Binding-site contacts:
Ligand atom C8 contacts residue PRO103 of chain 1.A at 4.4 Å (hydrophobic).
Ligand atom C5 contacts residue ASN105 of chain 1.A at 3.7 Å.
Ligand atom C7 contacts residue ASN105 of chain 1.A at 3.5 Å.
Ligand atom C1 contacts residue HIS144 of chain 1.A at 3.6 Å.
Ligand atom N2 contacts residue ASN105 of chain 1.A at 2.9 Å (h-bond).
Ligand atom O6 contacts residue HIS144 of chain 1.A at 4.0 Å.
Ligand atom O5 contacts residue HIS144 of chain 1.A at 3.1 Å.
Ligand atom C2 contacts residue ASN105 of chain 1.A at 2.5 Å.
Ligand atom C4 contacts residue ASN105 of chain 1.A at 4.2 Å.
Ligand atom O7 contacts residue ASN105 of chain 1.A at 3.7 Å.
Ligand atom C3 contacts residue ASN105 of chain 1.A at 3.8 Å.
Ligand atom C5 contacts residue HIS144 of chain 1.A at 3.5 Å.
Ligand atom C1 contacts residue ASN105 of chain 1.A at 1.4 Å.
Ligand atom O5 contacts residue ASN105 of chain 1.A at 2.4 Å (h-bond).
Ligand atom C6 contacts residue HIS144 of chain 1.A at 3.6 Å.

Sequence of chain 1.A:
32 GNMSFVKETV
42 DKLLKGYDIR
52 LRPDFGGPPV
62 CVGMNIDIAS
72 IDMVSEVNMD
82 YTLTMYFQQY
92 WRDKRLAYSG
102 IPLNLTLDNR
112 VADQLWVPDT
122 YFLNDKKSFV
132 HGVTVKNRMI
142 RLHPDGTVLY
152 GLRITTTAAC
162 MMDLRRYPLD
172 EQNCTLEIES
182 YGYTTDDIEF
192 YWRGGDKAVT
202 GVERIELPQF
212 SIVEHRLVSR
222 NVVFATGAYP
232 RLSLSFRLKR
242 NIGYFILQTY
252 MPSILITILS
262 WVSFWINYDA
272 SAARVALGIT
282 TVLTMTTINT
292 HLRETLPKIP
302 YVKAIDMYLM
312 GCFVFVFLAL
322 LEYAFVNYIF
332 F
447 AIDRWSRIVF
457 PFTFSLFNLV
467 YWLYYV

The protein below binds the small molecule below.
Small molecule (SMILES): CC(=O)N[C@H]1[C@H](O[C@H]2[C@H](O)[C@@H](NC(C)=O)CO[C@@H]2CO)O[C@H](CO)[C@@H](O)[C@@H]1O